Sequence of chain 1.B:
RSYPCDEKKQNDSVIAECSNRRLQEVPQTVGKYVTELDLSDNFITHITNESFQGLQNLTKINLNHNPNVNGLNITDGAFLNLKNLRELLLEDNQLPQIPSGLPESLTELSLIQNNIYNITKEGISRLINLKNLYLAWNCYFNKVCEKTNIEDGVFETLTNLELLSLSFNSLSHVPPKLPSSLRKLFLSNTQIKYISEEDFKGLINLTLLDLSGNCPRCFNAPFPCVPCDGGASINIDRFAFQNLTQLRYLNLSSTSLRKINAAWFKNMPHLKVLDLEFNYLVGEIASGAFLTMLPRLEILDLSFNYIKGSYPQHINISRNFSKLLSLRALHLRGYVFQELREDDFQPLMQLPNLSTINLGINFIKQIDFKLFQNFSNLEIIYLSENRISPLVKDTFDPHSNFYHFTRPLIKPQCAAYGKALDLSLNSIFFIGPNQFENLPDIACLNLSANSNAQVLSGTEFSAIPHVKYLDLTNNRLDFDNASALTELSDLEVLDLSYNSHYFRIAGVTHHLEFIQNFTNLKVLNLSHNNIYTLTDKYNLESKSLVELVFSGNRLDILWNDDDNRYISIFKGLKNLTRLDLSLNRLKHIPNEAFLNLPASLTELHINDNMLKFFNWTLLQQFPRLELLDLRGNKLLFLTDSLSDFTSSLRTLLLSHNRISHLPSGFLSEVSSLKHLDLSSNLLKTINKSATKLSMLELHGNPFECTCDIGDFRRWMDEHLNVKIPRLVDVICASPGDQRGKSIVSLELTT

The protein below binds the small molecule below.
Small molecule (SMILES): CC(=O)N[C@@H]1[C@@H](O)[C@H](O)[C@@H](CO)O[C@H]1O

Binding-site contacts:
Ligand atom C8 contacts residue PHE557 of chain 1.B at 4.1 Å (hydrophobic).
Ligand atom C1 contacts residue ASN560 of chain 1.B at 1.4 Å.
Ligand atom O5 contacts residue THR529 of chain 1.B at 3.8 Å.
Ligand atom C7 contacts residue ALA525 of chain 1.B at 4.3 Å (hydrophobic).
Ligand atom C5 contacts residue ASN560 of chain 1.B at 3.6 Å.
Ligand atom C2 contacts residue ASN560 of chain 1.B at 2.4 Å.
Ligand atom C8 contacts residue GLU556 of chain 1.B at 3.4 Å.
Ligand atom O7 contacts residue GLU556 of chain 1.B at 3.4 Å (salt-bridge).
Ligand atom C7 contacts residue ASN560 of chain 1.B at 3.5 Å.
Ligand atom C8 contacts residue ALA525 of chain 1.B at 3.0 Å (hydrophobic).
Ligand atom C3 contacts residue ASN560 of chain 1.B at 3.7 Å.
Ligand atom O7 contacts residue GLN559 of chain 1.B at 3.9 Å.
Ligand atom C7 contacts residue GLU556 of chain 1.B at 3.9 Å.
Ligand atom C6 contacts residue THR529 of chain 1.B at 4.0 Å.
Ligand atom O5 contacts residue ASN560 of chain 1.B at 2.3 Å (h-bond).
Ligand atom C1 contacts residue THR529 of chain 1.B at 4.4 Å.
Ligand atom N2 contacts residue ASN560 of chain 1.B at 3.0 Å (h-bond).
Ligand atom C8 contacts residue ASN560 of chain 1.B at 4.0 Å.
Ligand atom C4 contacts residue ASN560 of chain 1.B at 4.0 Å.
Ligand atom O7 contacts residue ASN560 of chain 1.B at 3.2 Å.
Ligand atom C4 contacts residue SER526 of chain 1.B at 4.5 Å.